Binding-site contacts:
Ligand atom C6 contacts residue GLY357 of chain 1.A at 4.1 Å.
Ligand atom C3 contacts residue ASN360 of chain 1.A at 4.0 Å.
Ligand atom C6 contacts residue ASN360 of chain 1.A at 4.0 Å.
Ligand atom O6 contacts residue SER356 of chain 1.A at 3.9 Å.
Ligand atom C2 contacts residue ASN360 of chain 1.A at 2.6 Å.
Ligand atom C4 contacts residue ASN360 of chain 1.A at 4.3 Å.
Ligand atom O6 contacts residue ASN360 of chain 1.A at 3.8 Å.
Ligand atom C1 contacts residue ASN360 of chain 1.A at 1.6 Å.
Ligand atom C7 contacts residue ASN360 of chain 1.A at 3.3 Å.
Ligand atom C5 contacts residue ASN360 of chain 1.A at 3.1 Å.
Ligand atom O5 contacts residue SER356 of chain 1.A at 4.4 Å.
Ligand atom O5 contacts residue GLY357 of chain 1.A at 4.4 Å.
Ligand atom O7 contacts residue ASN360 of chain 1.A at 3.0 Å (h-bond).
Ligand atom N2 contacts residue ASN360 of chain 1.A at 3.1 Å (h-bond).
Ligand atom O5 contacts residue ASN360 of chain 1.A at 2.2 Å (h-bond).
Ligand atom O6 contacts residue GLY357 of chain 1.A at 2.8 Å.

A small-molecule ligand and the protein it binds are described below.
Small molecule (SMILES): CC(=O)N[C@H]1[C@H](O[C@H]2[C@H](O)[C@@H](NC(C)=O)CO[C@@H]2CO)O[C@H](CO)[C@@H](O)[C@@H]1O

Sequence of chain 1.A:
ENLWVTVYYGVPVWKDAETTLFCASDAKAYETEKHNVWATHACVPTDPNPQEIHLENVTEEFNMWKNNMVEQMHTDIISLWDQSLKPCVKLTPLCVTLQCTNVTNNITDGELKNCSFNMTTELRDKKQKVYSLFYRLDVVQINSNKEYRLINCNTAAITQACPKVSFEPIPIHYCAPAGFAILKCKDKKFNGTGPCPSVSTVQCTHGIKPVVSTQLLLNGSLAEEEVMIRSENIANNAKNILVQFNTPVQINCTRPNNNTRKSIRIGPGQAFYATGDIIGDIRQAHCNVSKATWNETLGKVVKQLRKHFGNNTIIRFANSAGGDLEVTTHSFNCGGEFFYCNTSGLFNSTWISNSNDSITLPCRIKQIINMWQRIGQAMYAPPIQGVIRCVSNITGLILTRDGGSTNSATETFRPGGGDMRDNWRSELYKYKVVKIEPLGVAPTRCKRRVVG